Binding-site contacts:
Ligand atom C4 contacts residue ASN24 of chain 1.C at 4.3 Å.
Ligand atom C3 contacts residue ASN24 of chain 1.C at 3.8 Å.
Ligand atom C7 contacts residue ASN24 of chain 1.C at 3.2 Å.
Ligand atom C1 contacts residue ASN24 of chain 1.C at 1.4 Å.
Ligand atom C1 contacts residue LYS23 of chain 1.C at 4.5 Å.
Ligand atom C2 contacts residue ASN24 of chain 1.C at 2.5 Å.
Ligand atom O5 contacts residue ASN24 of chain 1.C at 2.4 Å (h-bond).
Ligand atom C5 contacts residue ASN24 of chain 1.C at 3.7 Å.
Ligand atom O7 contacts residue ASN24 of chain 1.C at 3.1 Å (h-bond).
Ligand atom C8 contacts residue ASN24 of chain 1.C at 4.3 Å.
Ligand atom N2 contacts residue ASN24 of chain 1.C at 2.9 Å (h-bond).

A protein and the small-molecule ligand that binds it are described below.
Small molecule (SMILES): CC(=O)N[C@@H]1[C@@H](O)[C@H](O)[C@@H](CO)O[C@H]1O

Sequence of chain 1.C:
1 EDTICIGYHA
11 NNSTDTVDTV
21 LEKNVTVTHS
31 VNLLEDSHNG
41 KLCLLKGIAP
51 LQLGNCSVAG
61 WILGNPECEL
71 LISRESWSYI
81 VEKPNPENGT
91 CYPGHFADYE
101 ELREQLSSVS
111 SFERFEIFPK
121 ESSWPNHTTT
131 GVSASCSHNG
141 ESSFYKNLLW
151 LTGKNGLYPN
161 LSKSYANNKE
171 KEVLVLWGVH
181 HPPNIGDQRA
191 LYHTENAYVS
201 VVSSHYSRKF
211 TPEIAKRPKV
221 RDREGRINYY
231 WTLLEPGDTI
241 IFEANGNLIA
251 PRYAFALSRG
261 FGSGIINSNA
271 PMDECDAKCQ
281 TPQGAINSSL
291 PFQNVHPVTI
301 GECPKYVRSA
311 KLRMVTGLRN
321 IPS